Binding-site contacts:
Ligand atom O6B contacts residue CA1 of chain 1.E at 3.9 Å.
Ligand atom C1 contacts residue CA1 of chain 1.D at 3.4 Å.
Ligand atom O6B contacts residue GLN122 of chain 1.A at 3.5 Å.
Ligand atom O6B contacts residue ASN124 of chain 1.A at 2.8 Å (h-bond).
Ligand atom O6A contacts residue GLU95 of chain 1.A at 3.0 Å (salt-bridge).
Ligand atom O6B contacts residue ASP96 of chain 1.A at 4.1 Å.
Ligand atom O6A contacts residue ASP96 of chain 1.A at 3.0 Å (salt-bridge).
Ligand atom C2 contacts residue ASN146 of chain 1.A at 4.3 Å.
Ligand atom C6 contacts residue CA1 of chain 1.E at 3.5 Å.
Ligand atom O6B contacts residue THR99 of chain 1.A at 4.1 Å.
Ligand atom O6A contacts residue CA1 of chain 1.E at 2.5 Å.
Ligand atom O6B contacts residue CA1 of chain 1.D at 4.3 Å.
Ligand atom C6 contacts residue GLU95 of chain 1.A at 4.3 Å.
Ligand atom C4 contacts residue ASN124 of chain 1.A at 4.1 Å.
Ligand atom C6 contacts residue ASN124 of chain 1.A at 3.9 Å.
Ligand atom O2 contacts residue ASN146 of chain 1.A at 4.4 Å.
Ligand atom C4 contacts residue ASN146 of chain 1.A at 4.1 Å.
Ligand atom O1 contacts residue ASN146 of chain 1.A at 3.7 Å.
Ligand atom C5 contacts residue GLN122 of chain 1.A at 4.0 Å.
Ligand atom O1 contacts residue GLN122 of chain 1.A at 4.2 Å.
Ligand atom C5 contacts residue CA1 of chain 1.D at 3.2 Å.
Ligand atom C6 contacts residue GLN122 of chain 1.A at 3.9 Å.
Ligand atom C5 contacts residue ASN124 of chain 1.A at 4.3 Å.
Ligand atom C3 contacts residue ASN146 of chain 1.A at 3.4 Å.
Ligand atom O6A contacts residue GLN122 of chain 1.A at 4.2 Å.
Ligand atom O6A contacts residue CA1 of chain 1.D at 2.3 Å.
Ligand atom O1 contacts residue CA1 of chain 1.D at 4.1 Å.
Ligand atom C6 contacts residue CA1 of chain 1.D at 3.1 Å.
Ligand atom C6 contacts residue ASP96 of chain 1.A at 3.9 Å.
Ligand atom O5 contacts residue CA1 of chain 1.D at 2.3 Å.
Ligand atom O3 contacts residue ASN146 of chain 1.A at 3.9 Å.
Ligand atom C5 contacts residue ASN146 of chain 1.A at 4.4 Å.

This small molecule binds to this protein.
Small molecule (SMILES): O=C(O)[C@H]1O[C@H](O)[C@H](O)[C@@H](O)[C@H]1O

Sequence of chain 1.A:
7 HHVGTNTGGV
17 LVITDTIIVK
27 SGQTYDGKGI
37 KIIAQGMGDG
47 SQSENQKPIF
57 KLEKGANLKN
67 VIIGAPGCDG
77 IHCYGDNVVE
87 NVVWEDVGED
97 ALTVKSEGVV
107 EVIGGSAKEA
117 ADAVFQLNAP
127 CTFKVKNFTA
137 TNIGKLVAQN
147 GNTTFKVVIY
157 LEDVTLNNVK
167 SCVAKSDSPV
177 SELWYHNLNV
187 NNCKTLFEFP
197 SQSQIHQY